A protein and the small-molecule ligand that binds it are described below.
Small molecule (SMILES): CC(=O)N[C@@H]1[C@@H](O)[C@H](O)[C@@H](CO)O[C@H]1O

Sequence of chain 1.S:
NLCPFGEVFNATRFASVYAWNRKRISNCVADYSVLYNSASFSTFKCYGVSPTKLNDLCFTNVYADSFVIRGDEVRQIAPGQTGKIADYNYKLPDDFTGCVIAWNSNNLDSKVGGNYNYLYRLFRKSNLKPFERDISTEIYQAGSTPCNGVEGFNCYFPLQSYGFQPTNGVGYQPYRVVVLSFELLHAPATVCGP

Binding-site contacts:
Ligand atom C7 contacts residue GLY10 of chain 1.S at 3.6 Å.
Ligand atom C5 contacts residue ASN14 of chain 1.S at 3.6 Å.
Ligand atom C8 contacts residue GLY10 of chain 1.S at 3.7 Å.
Ligand atom N2 contacts residue PHE13 of chain 1.S at 4.5 Å.
Ligand atom C7 contacts residue ASN14 of chain 1.S at 3.9 Å.
Ligand atom C2 contacts residue ASN14 of chain 1.S at 2.5 Å.
Ligand atom N2 contacts residue ASN14 of chain 1.S at 3.0 Å (h-bond).
Ligand atom O7 contacts residue GLY10 of chain 1.S at 3.5 Å (h-bond).
Ligand atom C8 contacts residue LEU39 of chain 1.S at 3.8 Å (hydrophobic).
Ligand atom O5 contacts residue ASN14 of chain 1.S at 2.3 Å (h-bond).
Ligand atom O7 contacts residue PHE9 of chain 1.S at 4.3 Å.
Ligand atom C4 contacts residue ASN14 of chain 1.S at 4.2 Å.
Ligand atom C1 contacts residue ASN14 of chain 1.S at 1.4 Å.
Ligand atom C7 contacts residue PHE9 of chain 1.S at 4.2 Å (hydrophobic).
Ligand atom C8 contacts residue PHE13 of chain 1.S at 3.9 Å (hydrophobic).
Ligand atom N2 contacts residue GLY10 of chain 1.S at 4.1 Å.
Ligand atom C8 contacts residue PHE9 of chain 1.S at 3.7 Å (hydrophobic).
Ligand atom C3 contacts residue ASN14 of chain 1.S at 3.8 Å.
Ligand atom O7 contacts residue ASN14 of chain 1.S at 4.3 Å.